The protein below binds the small molecule below.
Small molecule (SMILES): Nc1nc2c(ncn2[C@@H]2O[C@H](CO[P](=O)(O)O[P](=O)(O)CP(=O)(O)O)[C@@H](O)[C@H]2O)c(=O)[nH]1

Sequence of chain 1.A:
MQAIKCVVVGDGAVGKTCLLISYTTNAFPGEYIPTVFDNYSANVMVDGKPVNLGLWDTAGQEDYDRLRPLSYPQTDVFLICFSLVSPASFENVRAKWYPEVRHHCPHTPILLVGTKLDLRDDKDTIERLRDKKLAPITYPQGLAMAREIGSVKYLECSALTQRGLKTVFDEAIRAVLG

Binding-site contacts:
Ligand atom N9 contacts residue PHE29 of chain 1.A at 3.6 Å.
Ligand atom O1G contacts residue MG1 of chain 1.Q at 2.0 Å.
Ligand atom O2G contacts residue GLY61 of chain 1.A at 2.9 Å (h-bond).
Ligand atom O1A contacts residue GLY16 of chain 1.A at 3.4 Å.
Ligand atom N1 contacts residue ASP119 of chain 1.A at 2.8 Å (salt-bridge).
Ligand atom PB contacts residue MG1 of chain 1.Q at 3.3 Å.
Ligand atom O6 contacts residue ASP119 of chain 1.A at 3.5 Å (salt-bridge).
Ligand atom C3' contacts residue TYR33 of chain 1.A at 3.6 Å (hydrophobic).
Ligand atom C5 contacts residue PHE29 of chain 1.A at 3.6 Å (hydrophobic).
Ligand atom O6 contacts residue LEU161 of chain 1.A at 3.3 Å (h-bond).
Ligand atom O2G contacts residue LYS17 of chain 1.A at 2.6 Å (salt-bridge).
Ligand atom O3A contacts residue GLY16 of chain 1.A at 3.1 Å (h-bond).
Ligand atom C3B contacts residue ALA14 of chain 1.A at 3.6 Å (hydrophobic).
Ligand atom O1B contacts residue LYS17 of chain 1.A at 2.7 Å (salt-bridge).
Ligand atom O6 contacts residue SER159 of chain 1.A at 3.5 Å (h-bond).
Ligand atom O1A contacts residue CYS19 of chain 1.A at 2.8 Å (h-bond).
Ligand atom O1G contacts residue THR36 of chain 1.A at 3.0 Å (h-bond).
Ligand atom C8 contacts residue CYS19 of chain 1.A at 3.6 Å (hydrophobic).
Ligand atom O2A contacts residue TYR33 of chain 1.A at 3.5 Å.
Ligand atom C3B contacts residue MG1 of chain 1.Q at 3.6 Å.
Ligand atom N7 contacts residue PHE29 of chain 1.A at 3.6 Å.
Ligand atom O6 contacts residue ALA160 of chain 1.A at 2.9 Å (h-bond).
Ligand atom C4 contacts residue PHE29 of chain 1.A at 3.5 Å (hydrophobic).
Ligand atom O1B contacts residue GLY16 of chain 1.A at 3.1 Å (h-bond).
Ligand atom O3G contacts residue PRO35 of chain 1.A at 3.5 Å.
Ligand atom N2 contacts residue LEU120 of chain 1.A at 3.5 Å.
Ligand atom O2B contacts residue MG1 of chain 1.Q at 2.0 Å.
Ligand atom O2B contacts residue LYS17 of chain 1.A at 3.6 Å.
Ligand atom O3' contacts residue TYR33 of chain 1.A at 3.5 Å.
Ligand atom C6 contacts residue ASP119 of chain 1.A at 3.5 Å.
Ligand atom C2 contacts residue ASP119 of chain 1.A at 3.6 Å.
Ligand atom PG contacts residue MG1 of chain 1.Q at 3.3 Å.
Ligand atom O1B contacts residue VAL15 of chain 1.A at 3.5 Å (h-bond).
Ligand atom PB contacts residue LYS17 of chain 1.A at 3.6 Å.
Ligand atom O1A contacts residue THR18 of chain 1.A at 3.2 Å (h-bond).
Ligand atom N7 contacts residue CYS19 of chain 1.A at 3.6 Å.
Ligand atom O2B contacts residue THR18 of chain 1.A at 2.9 Å (h-bond).
Ligand atom N2 contacts residue ASP119 of chain 1.A at 2.9 Å (salt-bridge).
Ligand atom O2' contacts residue PHE29 of chain 1.A at 3.4 Å.
Ligand atom O4' contacts residue LYS117 of chain 1.A at 3.1 Å (salt-bridge).